Binding-site contacts:
Ligand atom CAD contacts residue ALA90 of chain 1.A at 4.2 Å (hydrophobic).
Ligand atom CAC contacts residue ILE266 of chain 1.A at 4.2 Å (hydrophobic).
Ligand atom CAH contacts residue ALA90 of chain 1.A at 4.3 Å (hydrophobic).
Ligand atom CAD contacts residue THR91 of chain 1.A at 3.7 Å.
Ligand atom CAF contacts residue LEU78 of chain 1.A at 3.9 Å (hydrophobic).
Ligand atom CAA contacts residue HEM1 of chain 1.D at 3.5 Å.
Ligand atom CAD contacts residue LEU78 of chain 1.A at 4.0 Å (hydrophobic).
Ligand atom CAI contacts residue ALA90 of chain 1.A at 3.9 Å (hydrophobic).
Ligand atom CAE contacts residue THR263 of chain 1.A at 3.7 Å.
Ligand atom CAD contacts residue ILE81 of chain 1.A at 3.4 Å (hydrophobic).
Ligand atom CAG contacts residue ALA90 of chain 1.A at 3.4 Å (hydrophobic).
Ligand atom CAB contacts residue ALA85 of chain 1.A at 3.8 Å (hydrophobic).
Ligand atom CAA contacts residue ALA90 of chain 1.A at 3.4 Å (hydrophobic).
Ligand atom CAC contacts residue ALA90 of chain 1.A at 4.5 Å (hydrophobic).
Ligand atom CAG contacts residue HEM1 of chain 1.D at 3.8 Å.
Ligand atom CAE contacts residue ALA267 of chain 1.A at 3.7 Å (hydrophobic).
Ligand atom CAA contacts residue HOA1 of chain 1.C at 3.4 Å.
Ligand atom CAH contacts residue ALA267 of chain 1.A at 3.6 Å (hydrophobic).
Ligand atom CAB contacts residue ALA90 of chain 1.A at 4.4 Å (hydrophobic).
Ligand atom CAC contacts residue ALA85 of chain 1.A at 4.3 Å (hydrophobic).
Ligand atom CAB contacts residue ILE81 of chain 1.A at 3.3 Å (hydrophobic).
Ligand atom CAF contacts residue ALA90 of chain 1.A at 3.8 Å (hydrophobic).
Ligand atom CAB contacts residue THR91 of chain 1.A at 4.0 Å.
Ligand atom CAH contacts residue HOA1 of chain 1.C at 3.5 Å.
Ligand atom CAG contacts residue ALA267 of chain 1.A at 3.5 Å (hydrophobic).
Ligand atom CAI contacts residue ALA267 of chain 1.A at 4.2 Å (hydrophobic).
Ligand atom CAE contacts residue ALA90 of chain 1.A at 4.2 Å (hydrophobic).
Ligand atom CAC contacts residue THR263 of chain 1.A at 3.9 Å.
Ligand atom CAG contacts residue HOA1 of chain 1.C at 3.0 Å.
Ligand atom CAE contacts residue ILE266 of chain 1.A at 3.9 Å (hydrophobic).

The small molecule below binds the protein below.
Small molecule (SMILES): CCCc1ccccc1

Sequence of chain 1.A:
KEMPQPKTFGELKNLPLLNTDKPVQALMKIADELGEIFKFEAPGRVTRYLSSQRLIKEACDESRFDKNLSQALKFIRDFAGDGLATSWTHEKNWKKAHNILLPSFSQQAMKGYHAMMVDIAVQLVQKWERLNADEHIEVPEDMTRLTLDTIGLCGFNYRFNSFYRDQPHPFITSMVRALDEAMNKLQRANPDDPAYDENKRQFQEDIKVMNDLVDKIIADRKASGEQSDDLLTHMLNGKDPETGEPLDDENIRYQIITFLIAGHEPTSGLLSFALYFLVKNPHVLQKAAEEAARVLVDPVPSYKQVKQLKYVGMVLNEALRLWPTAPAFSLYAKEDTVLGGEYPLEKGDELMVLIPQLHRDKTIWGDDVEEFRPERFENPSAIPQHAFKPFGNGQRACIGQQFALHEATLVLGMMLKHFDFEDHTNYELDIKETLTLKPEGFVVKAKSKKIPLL